A protein and the small-molecule ligand that binds it are described below.
Small molecule (SMILES): OC[C@H]1O[C@@H](O)[C@H](O)[C@@H](O)[C@H]1O

Binding-site contacts:
Ligand atom C5 contacts residue HIS50 of chain 1.D at 4.0 Å.
Ligand atom O4 contacts residue ASP100 of chain 1.D at 2.7 Å (salt-bridge).
Ligand atom C6 contacts residue HIS50 of chain 1.D at 3.4 Å.
Ligand atom C5 contacts residue PHB1 of chain 1.JA at 3.6 Å.
Ligand atom O4 contacts residue CA1 of chain 1.X at 2.7 Å.
Ligand atom C2 contacts residue ASN107 of chain 1.D at 4.0 Å.
Ligand atom C5 contacts residue GLN53 of chain 1.D at 3.5 Å.
Ligand atom C4 contacts residue PHB1 of chain 1.JA at 4.2 Å.
Ligand atom C3 contacts residue PHB1 of chain 1.JA at 3.7 Å.
Ligand atom C3 contacts residue CA1 of chain 1.X at 3.6 Å.
Ligand atom C6 contacts residue ASP100 of chain 1.D at 4.0 Å.
Ligand atom C1 contacts residue PHB1 of chain 1.JA at 1.4 Å.
Ligand atom C6 contacts residue VAL101 of chain 1.D at 3.9 Å (hydrophobic).
Ligand atom C3 contacts residue THR104 of chain 1.D at 4.1 Å.
Ligand atom O2 contacts residue ASN107 of chain 1.D at 3.2 Å (h-bond).
Ligand atom O3 contacts residue ASN107 of chain 1.D at 3.5 Å (h-bond).
Ligand atom C4 contacts residue ASP100 of chain 1.D at 3.8 Å.
Ligand atom C2 contacts residue CA1 of chain 1.X at 4.0 Å.
Ligand atom C2 contacts residue TYR36 of chain 1.D at 3.4 Å (hydrophobic).
Ligand atom C4 contacts residue CA1 of chain 1.X at 3.6 Å.
Ligand atom C6 contacts residue GLN53 of chain 1.D at 3.5 Å.
Ligand atom C4 contacts residue THR104 of chain 1.D at 3.7 Å.
Ligand atom O6 contacts residue GLN53 of chain 1.D at 2.6 Å (h-bond).
Ligand atom O6 contacts residue PRO51 of chain 1.D at 4.2 Å.
Ligand atom O2 contacts residue PHB1 of chain 1.JA at 2.9 Å (h-bond).
Ligand atom O5 contacts residue TYR36 of chain 1.D at 3.6 Å.
Ligand atom O5 contacts residue HIS50 of chain 1.D at 3.4 Å (h-bond).
Ligand atom C6 contacts residue CYS62 of chain 1.D at 4.2 Å (hydrophobic).
Ligand atom O3 contacts residue CA1 of chain 1.X at 2.8 Å.
Ligand atom O5 contacts residue GLN53 of chain 1.D at 4.0 Å.
Ligand atom O2 contacts residue TYR36 of chain 1.D at 4.1 Å.
Ligand atom O3 contacts residue THR104 of chain 1.D at 3.3 Å.
Ligand atom O4 contacts residue TYR36 of chain 1.D at 3.4 Å (h-bond).
Ligand atom C3 contacts residue TYR36 of chain 1.D at 4.1 Å (hydrophobic).
Ligand atom O4 contacts residue THR104 of chain 1.D at 3.5 Å (h-bond).
Ligand atom O3 contacts residue TYR36 of chain 1.D at 4.0 Å.
Ligand atom C1 contacts residue TYR36 of chain 1.D at 4.2 Å (hydrophobic).
Ligand atom C2 contacts residue PHB1 of chain 1.JA at 2.4 Å.
Ligand atom O5 contacts residue PHB1 of chain 1.JA at 2.3 Å (h-bond).
Ligand atom O6 contacts residue HIS50 of chain 1.D at 2.7 Å (h-bond).

Sequence of chain 1.D:
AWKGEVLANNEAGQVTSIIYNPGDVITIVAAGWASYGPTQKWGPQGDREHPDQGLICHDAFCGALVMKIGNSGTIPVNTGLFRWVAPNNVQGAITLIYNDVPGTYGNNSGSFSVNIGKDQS